Binding-site contacts:
Ligand atom O6 contacts residue ILE292 of chain 1.E at 4.0 Å.
Ligand atom O6 contacts residue ASN271 of chain 1.E at 4.4 Å.
Ligand atom C1 contacts residue ASN271 of chain 1.E at 1.4 Å.
Ligand atom O5 contacts residue ILE292 of chain 1.E at 3.6 Å.
Ligand atom C5 contacts residue ASN271 of chain 1.E at 3.5 Å.
Ligand atom C7 contacts residue ASN271 of chain 1.E at 4.3 Å.
Ligand atom O5 contacts residue ASN271 of chain 1.E at 2.2 Å (h-bond).
Ligand atom C3 contacts residue ASN271 of chain 1.E at 3.9 Å.
Ligand atom C1 contacts residue ILE292 of chain 1.E at 4.1 Å (hydrophobic).
Ligand atom C4 contacts residue ASN271 of chain 1.E at 4.2 Å.
Ligand atom C8 contacts residue VAL410 of chain 1.E at 4.1 Å (hydrophobic).
Ligand atom C2 contacts residue ASN271 of chain 1.E at 2.6 Å.
Ligand atom N2 contacts residue ASN271 of chain 1.E at 3.1 Å (h-bond).

Sequence of chain 1.E:
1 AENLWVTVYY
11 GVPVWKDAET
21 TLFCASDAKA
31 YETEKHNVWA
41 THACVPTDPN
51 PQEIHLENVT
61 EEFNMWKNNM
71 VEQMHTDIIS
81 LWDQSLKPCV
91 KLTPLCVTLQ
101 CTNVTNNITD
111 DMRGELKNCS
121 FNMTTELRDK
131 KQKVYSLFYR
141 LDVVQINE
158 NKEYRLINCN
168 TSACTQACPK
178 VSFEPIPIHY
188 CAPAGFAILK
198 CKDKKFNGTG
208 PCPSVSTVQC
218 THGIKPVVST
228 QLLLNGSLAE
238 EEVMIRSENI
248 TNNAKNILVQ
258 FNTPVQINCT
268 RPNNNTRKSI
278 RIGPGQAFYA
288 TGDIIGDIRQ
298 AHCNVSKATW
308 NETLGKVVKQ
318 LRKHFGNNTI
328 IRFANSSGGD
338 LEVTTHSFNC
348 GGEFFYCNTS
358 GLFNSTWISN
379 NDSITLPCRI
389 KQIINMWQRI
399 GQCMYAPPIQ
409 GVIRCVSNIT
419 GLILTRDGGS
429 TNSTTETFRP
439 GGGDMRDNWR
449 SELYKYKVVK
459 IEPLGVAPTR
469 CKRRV

This small molecule binds to this protein.
Small molecule (SMILES): CC(=O)N[C@@H]1[C@@H](O)[C@H](O)[C@@H](CO)O[C@H]1O